Sequence of chain 3.B:
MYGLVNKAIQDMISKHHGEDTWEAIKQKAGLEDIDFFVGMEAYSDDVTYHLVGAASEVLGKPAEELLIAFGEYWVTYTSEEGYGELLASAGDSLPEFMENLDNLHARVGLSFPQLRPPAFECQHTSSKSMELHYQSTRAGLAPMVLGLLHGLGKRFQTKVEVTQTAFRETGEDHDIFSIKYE

Binding-site contacts:
Ligand atom CAP contacts residue LEU101 of chain 1.B at 3.6 Å (hydrophobic).
Ligand atom CAX contacts residue TYR83 of chain 1.B at 3.5 Å (hydrophobic).
Ligand atom OAB contacts residue ARG138 of chain 1.B at 2.7 Å (salt-bridge).
Ligand atom CBJ contacts residue TYR134 of chain 1.B at 3.6 Å (hydrophobic).
Ligand atom CAE contacts residue SER111 of chain 1.B at 3.5 Å.
Ligand atom OAC contacts residue PRO118 of chain 1.B at 3.7 Å.
Ligand atom OAD contacts residue TYR2 of chain 1.B at 3.0 Å (h-bond).
Ligand atom OAC contacts residue TYR134 of chain 1.B at 2.5 Å (h-bond).
Ligand atom CAF contacts residue PHE112 of chain 1.B at 3.2 Å (hydrophobic).
Ligand atom CAP contacts residue LEU148 of chain 1.B at 3.6 Å (hydrophobic).
Ligand atom CAO contacts residue TRP74 of chain 1.B at 3.3 Å (hydrophobic).
Ligand atom CAI contacts residue PHE97 of chain 1.B at 3.4 Å (hydrophobic).
Ligand atom OAA contacts residue SER136 of chain 1.B at 3.1 Å (h-bond).
Ligand atom CBC contacts residue HIS105 of chain 1.B at 3.5 Å.
Ligand atom CBB contacts residue MET1 of chain 1.B at 3.6 Å (hydrophobic).
Ligand atom CBF contacts residue TRP74 of chain 1.B at 3.4 Å (hydrophobic).
Ligand atom CBP contacts residue ARG138 of chain 1.B at 3.7 Å.
Ligand atom CAX contacts residue VAL108 of chain 1.B at 3.6 Å (hydrophobic).
Ligand atom CBL contacts residue TRP74 of chain 1.B at 3.4 Å (hydrophobic).
Ligand atom CBG contacts residue HIS105 of chain 1.B at 3.3 Å.
Ligand atom CAW contacts residue TRP74 of chain 1.B at 3.4 Å (hydrophobic).
Ligand atom CAX contacts residue LEU4 of chain 1.B at 3.5 Å (hydrophobic).
Ligand atom OAD contacts residue MET1 of chain 1.B at 3.4 Å.
Ligand atom OAA contacts residue ARG138 of chain 1.B at 2.7 Å (salt-bridge).
Ligand atom CAK contacts residue TYR83 of chain 1.B at 3.3 Å (hydrophobic).
Ligand atom OAB contacts residue ARG116 of chain 1.B at 3.0 Å (salt-bridge).
Ligand atom CAR contacts residue TYR83 of chain 1.B at 3.2 Å (hydrophobic).
Ligand atom OBH contacts residue TRP74 of chain 1.B at 3.1 Å (h-bond).
Ligand atom CBJ contacts residue SER136 of chain 1.B at 3.2 Å.
Ligand atom OAC contacts residue SER136 of chain 1.B at 2.6 Å (h-bond).
Ligand atom CAR contacts residue VAL108 of chain 1.B at 3.6 Å (hydrophobic).
Ligand atom CAE contacts residue ARG107 of chain 3.B at 3.5 Å.
Ligand atom CBK contacts residue ARG138 of chain 1.B at 3.3 Å.
Ligand atom CAF contacts residue MET40 of chain 1.B at 3.6 Å (hydrophobic).
Ligand atom CAG contacts residue ARG107 of chain 3.B at 3.3 Å.
Ligand atom CBJ contacts residue ARG138 of chain 1.B at 3.5 Å.
Ligand atom CBB contacts residue LEU141 of chain 1.B at 3.7 Å (hydrophobic).
Ligand atom CAT contacts residue ARG138 of chain 1.B at 3.5 Å.
Ligand atom CAR contacts residue LEU4 of chain 1.B at 3.6 Å (hydrophobic).
Ligand atom CAG contacts residue SER111 of chain 1.B at 3.3 Å.

A small-molecule ligand and the protein it binds are described below.
Small molecule (SMILES): O=C(O)CCCCN(CCc1ccccc1OCc1ccc(-c2ccc(Oc3ccccc3)cc2)cc1)Cc1ccc(C(=O)O)cc1

Sequence of chain 1.B:
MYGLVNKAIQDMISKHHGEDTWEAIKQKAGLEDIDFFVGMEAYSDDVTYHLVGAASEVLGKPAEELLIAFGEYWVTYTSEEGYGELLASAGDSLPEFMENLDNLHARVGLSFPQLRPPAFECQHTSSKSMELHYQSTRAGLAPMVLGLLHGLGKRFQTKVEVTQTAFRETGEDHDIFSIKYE